Sequence of chain 1.A:
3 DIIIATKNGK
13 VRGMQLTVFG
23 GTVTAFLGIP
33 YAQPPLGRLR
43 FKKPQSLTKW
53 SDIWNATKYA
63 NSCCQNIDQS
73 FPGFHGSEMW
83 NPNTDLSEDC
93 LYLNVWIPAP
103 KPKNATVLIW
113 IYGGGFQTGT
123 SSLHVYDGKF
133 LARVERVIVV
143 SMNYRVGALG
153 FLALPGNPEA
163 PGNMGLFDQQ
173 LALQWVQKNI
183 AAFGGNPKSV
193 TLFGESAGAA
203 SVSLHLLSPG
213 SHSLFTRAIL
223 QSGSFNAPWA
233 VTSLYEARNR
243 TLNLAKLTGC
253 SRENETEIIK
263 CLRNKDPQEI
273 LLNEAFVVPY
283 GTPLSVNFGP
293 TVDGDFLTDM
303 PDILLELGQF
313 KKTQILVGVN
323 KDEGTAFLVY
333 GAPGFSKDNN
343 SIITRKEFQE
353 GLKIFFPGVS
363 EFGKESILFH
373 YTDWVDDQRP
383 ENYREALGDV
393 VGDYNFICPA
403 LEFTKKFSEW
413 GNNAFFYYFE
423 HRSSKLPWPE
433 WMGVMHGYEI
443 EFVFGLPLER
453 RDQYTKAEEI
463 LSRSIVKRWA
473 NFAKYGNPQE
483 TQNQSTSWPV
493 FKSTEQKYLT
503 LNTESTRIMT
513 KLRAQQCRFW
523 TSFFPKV

A protein and the small-molecule ligand that binds it are described below.
Small molecule (SMILES): C#CCN1CCN(CCCOc2cccc3ccc(/C=[N+](\[O-])C(C)(C)C)nc23)CC1

Binding-site contacts:
Ligand atom C13 contacts residue PRO285 of chain 1.A at 4.0 Å (hydrophobic).
Ligand atom C13 contacts residue SER287 of chain 1.A at 3.3 Å.
Ligand atom C03 contacts residue HIS438 of chain 1.A at 3.5 Å.
Ligand atom C21 contacts residue PRO285 of chain 1.A at 3.7 Å (hydrophobic).
Ligand atom C18 contacts residue THR120 of chain 1.A at 3.8 Å.
Ligand atom C09 contacts residue SER198 of chain 1.A at 3.1 Å.
Ligand atom C14 contacts residue PRO285 of chain 1.A at 4.0 Å (hydrophobic).
Ligand atom N30 contacts residue GLY116 of chain 1.A at 3.7 Å.
Ligand atom C13 contacts residue VAL288 of chain 1.A at 3.9 Å (hydrophobic).
Ligand atom C29 contacts residue GLY117 of chain 1.A at 3.6 Å.
Ligand atom C14 contacts residue SER287 of chain 1.A at 3.7 Å.
Ligand atom C04 contacts residue TRP82 of chain 1.A at 3.4 Å (hydrophobic).
Ligand atom O16 contacts residue GLY116 of chain 1.A at 3.8 Å.
Ligand atom C12 contacts residue GLY117 of chain 1.A at 3.9 Å.
Ligand atom C15 contacts residue GLY116 of chain 1.A at 4.0 Å.
Ligand atom N30 contacts residue GLY117 of chain 1.A at 3.6 Å.
Ligand atom C17 contacts residue GLY116 of chain 1.A at 4.0 Å.
Ligand atom C11 contacts residue GLY117 of chain 1.A at 3.6 Å.
Ligand atom C29 contacts residue GLY116 of chain 1.A at 4.0 Å.
Ligand atom C01 contacts residue GLU197 of chain 1.A at 3.9 Å.
Ligand atom C12 contacts residue LEU286 of chain 1.A at 3.7 Å (hydrophobic).
Ligand atom C24 contacts residue TYR332 of chain 1.A at 3.8 Å (hydrophobic).
Ligand atom C08 contacts residue SER198 of chain 1.A at 3.8 Å.
Ligand atom C07 contacts residue SER198 of chain 1.A at 3.6 Å.
Ligand atom C01 contacts residue GLY115 of chain 1.A at 3.8 Å.
Ligand atom C03 contacts residue GLU197 of chain 1.A at 3.9 Å.
Ligand atom O06 contacts residue GLY116 of chain 1.A at 3.6 Å.
Ligand atom C01 contacts residue GLY116 of chain 1.A at 3.7 Å.
Ligand atom C22 contacts residue PHE329 of chain 1.A at 3.9 Å (hydrophobic).
Ligand atom C12 contacts residue VAL288 of chain 1.A at 4.0 Å (hydrophobic).
Ligand atom C07 contacts residue HIS438 of chain 1.A at 3.5 Å.
Ligand atom C09 contacts residue HIS438 of chain 1.A at 3.8 Å.
Ligand atom C09 contacts residue PHE329 of chain 1.A at 4.0 Å (hydrophobic).
Ligand atom N23 contacts residue TYR332 of chain 1.A at 4.0 Å.
Ligand atom C24 contacts residue PHE329 of chain 1.A at 4.0 Å (hydrophobic).
Ligand atom N05 contacts residue GLY116 of chain 1.A at 4.0 Å.
Ligand atom C08 contacts residue GLY117 of chain 1.A at 3.9 Å.
Ligand atom C15 contacts residue GLY117 of chain 1.A at 3.9 Å.
Ligand atom C22 contacts residue PRO285 of chain 1.A at 4.0 Å (hydrophobic).
Ligand atom C13 contacts residue LEU286 of chain 1.A at 3.5 Å (hydrophobic).